A small-molecule ligand and the protein it binds are described below.
Small molecule (SMILES): CC(=O)N[C@@H]1[C@@H](O)[C@H](O)[C@@H](CO)O[C@H]1O

Sequence of chain 1.C:
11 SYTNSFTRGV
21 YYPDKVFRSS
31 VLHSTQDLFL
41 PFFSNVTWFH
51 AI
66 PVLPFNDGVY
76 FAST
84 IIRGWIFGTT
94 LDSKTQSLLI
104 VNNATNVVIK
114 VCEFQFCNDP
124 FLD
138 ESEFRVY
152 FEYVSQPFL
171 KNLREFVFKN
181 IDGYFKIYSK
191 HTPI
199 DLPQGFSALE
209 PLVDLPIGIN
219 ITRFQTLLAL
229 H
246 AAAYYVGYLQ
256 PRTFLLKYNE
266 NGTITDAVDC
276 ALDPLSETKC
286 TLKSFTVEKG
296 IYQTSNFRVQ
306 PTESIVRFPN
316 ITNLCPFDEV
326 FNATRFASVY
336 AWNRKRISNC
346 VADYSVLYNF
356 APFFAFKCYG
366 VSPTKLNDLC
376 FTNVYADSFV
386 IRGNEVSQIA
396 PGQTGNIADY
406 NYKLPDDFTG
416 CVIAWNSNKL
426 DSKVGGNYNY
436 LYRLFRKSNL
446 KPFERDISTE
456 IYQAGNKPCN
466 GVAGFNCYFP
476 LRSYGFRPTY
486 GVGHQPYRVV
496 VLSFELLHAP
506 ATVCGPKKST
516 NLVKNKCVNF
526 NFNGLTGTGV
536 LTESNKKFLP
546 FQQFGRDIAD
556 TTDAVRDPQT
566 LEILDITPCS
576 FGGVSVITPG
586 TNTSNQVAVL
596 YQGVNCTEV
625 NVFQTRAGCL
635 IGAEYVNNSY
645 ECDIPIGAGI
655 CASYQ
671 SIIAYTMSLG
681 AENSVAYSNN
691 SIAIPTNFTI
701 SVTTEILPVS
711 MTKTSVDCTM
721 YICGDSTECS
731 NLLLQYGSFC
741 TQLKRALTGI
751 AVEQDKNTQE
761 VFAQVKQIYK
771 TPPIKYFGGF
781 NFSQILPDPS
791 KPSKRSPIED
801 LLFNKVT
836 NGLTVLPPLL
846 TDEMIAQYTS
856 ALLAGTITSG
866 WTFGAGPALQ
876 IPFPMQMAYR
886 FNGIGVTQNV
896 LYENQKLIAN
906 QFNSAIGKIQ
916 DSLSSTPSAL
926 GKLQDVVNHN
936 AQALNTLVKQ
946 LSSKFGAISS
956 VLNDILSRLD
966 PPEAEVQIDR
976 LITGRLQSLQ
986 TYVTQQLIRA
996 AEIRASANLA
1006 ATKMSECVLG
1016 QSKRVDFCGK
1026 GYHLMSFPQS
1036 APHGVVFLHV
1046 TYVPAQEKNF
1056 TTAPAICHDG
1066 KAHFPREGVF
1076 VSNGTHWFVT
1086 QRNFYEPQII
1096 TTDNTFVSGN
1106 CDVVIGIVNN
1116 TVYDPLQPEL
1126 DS

Binding-site contacts:
Ligand atom O7 contacts residue THR13 of chain 1.C at 3.5 Å.
Ligand atom O5 contacts residue ASN45 of chain 1.C at 2.4 Å (h-bond).
Ligand atom O7 contacts residue TYR12 of chain 1.C at 3.0 Å (h-bond).
Ligand atom N2 contacts residue ASN45 of chain 1.C at 2.9 Å (h-bond).
Ligand atom C7 contacts residue ASN45 of chain 1.C at 3.5 Å.
Ligand atom C1 contacts residue ASN45 of chain 1.C at 1.4 Å.
Ligand atom C7 contacts residue THR13 of chain 1.C at 4.4 Å.
Ligand atom C3 contacts residue ASN45 of chain 1.C at 3.8 Å.
Ligand atom C5 contacts residue ASN45 of chain 1.C at 3.7 Å.
Ligand atom N2 contacts residue TYR12 of chain 1.C at 4.2 Å.
Ligand atom O7 contacts residue ASN45 of chain 1.C at 4.4 Å.
Ligand atom C8 contacts residue THR13 of chain 1.C at 4.5 Å.
Ligand atom C4 contacts residue ASN45 of chain 1.C at 4.3 Å.
Ligand atom C2 contacts residue ASN45 of chain 1.C at 2.5 Å.
Ligand atom C7 contacts residue ASN14 of chain 1.C at 3.6 Å.
Ligand atom C8 contacts residue ASN14 of chain 1.C at 3.5 Å.
Ligand atom O7 contacts residue ASN14 of chain 1.C at 3.0 Å (h-bond).
Ligand atom C8 contacts residue SER44 of chain 1.C at 3.4 Å.
Ligand atom C8 contacts residue ASN45 of chain 1.C at 3.6 Å.
Ligand atom C7 contacts residue TYR12 of chain 1.C at 4.2 Å (hydrophobic).